This protein binds this small molecule.
Small molecule (SMILES): CC(=O)N[C@H]1[C@H](O[C@H]2[C@H](O)[C@@H](NC(C)=O)CO[C@@H]2CO)O[C@H](CO)[C@@H](O)[C@@H]1O

Sequence of chain 1.C:
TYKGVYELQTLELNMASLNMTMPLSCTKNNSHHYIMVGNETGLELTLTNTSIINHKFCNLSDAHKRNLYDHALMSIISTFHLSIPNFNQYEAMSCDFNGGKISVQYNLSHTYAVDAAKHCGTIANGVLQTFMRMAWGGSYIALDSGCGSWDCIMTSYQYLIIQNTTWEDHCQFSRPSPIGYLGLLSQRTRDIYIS

Binding-site contacts:
Ligand atom O7 contacts residue HIS114 of chain 1.C at 4.2 Å.
Ligand atom O7 contacts residue ASN166 of chain 1.C at 3.2 Å (h-bond).
Ligand atom C8 contacts residue HIS114 of chain 1.C at 3.1 Å.
Ligand atom C2 contacts residue ASN166 of chain 1.C at 2.6 Å.
Ligand atom C7 contacts residue ASN166 of chain 1.C at 3.3 Å.
Ligand atom C8 contacts residue SER153 of chain 1.C at 4.0 Å.
Ligand atom C6 contacts residue HIS169 of chain 1.C at 4.5 Å.
Ligand atom N2 contacts residue ASN166 of chain 1.C at 3.0 Å (h-bond).
Ligand atom C1 contacts residue ASN166 of chain 1.C at 1.5 Å.
Ligand atom C7 contacts residue LYS115 of chain 1.C at 4.2 Å.
Ligand atom C1 contacts residue TYR218 of chain 1.C at 4.1 Å (hydrophobic).
Ligand atom C6 contacts residue ASN166 of chain 1.C at 4.2 Å.
Ligand atom O7 contacts residue LYS115 of chain 1.C at 4.1 Å.
Ligand atom C5 contacts residue SER168 of chain 1.C at 3.7 Å.
Ligand atom C4 contacts residue ASN166 of chain 1.C at 4.5 Å.
Ligand atom C3 contacts residue TYR218 of chain 1.C at 4.5 Å (hydrophobic).
Ligand atom C8 contacts residue ILE112 of chain 1.C at 3.3 Å (hydrophobic).
Ligand atom O5 contacts residue ASN166 of chain 1.C at 2.5 Å (h-bond).
Ligand atom C1 contacts residue SER168 of chain 1.C at 3.2 Å.
Ligand atom C8 contacts residue ASN113 of chain 1.C at 4.2 Å.
Ligand atom O5 contacts residue HIS169 of chain 1.C at 4.3 Å.
Ligand atom C8 contacts residue ASN166 of chain 1.C at 4.5 Å.
Ligand atom C8 contacts residue LYS115 of chain 1.C at 4.1 Å.
Ligand atom C6 contacts residue SER168 of chain 1.C at 3.8 Å.
Ligand atom O5 contacts residue SER168 of chain 1.C at 3.1 Å (h-bond).
Ligand atom O7 contacts residue SER153 of chain 1.C at 4.3 Å.
Ligand atom C8 contacts residue GLN164 of chain 1.C at 3.9 Å.
Ligand atom O3 contacts residue LYS115 of chain 1.C at 4.1 Å.
Ligand atom C5 contacts residue ASN166 of chain 1.C at 3.9 Å.
Ligand atom O6 contacts residue ASN166 of chain 1.C at 4.5 Å.
Ligand atom C3 contacts residue ASN166 of chain 1.C at 3.9 Å.
Ligand atom C7 contacts residue HIS114 of chain 1.C at 4.2 Å.